Binding-site contacts:
Ligand atom C2 contacts residue VAL6 of chain 1.B at 3.6 Å (hydrophobic).
Ligand atom NAC contacts residue ALA7 of chain 1.B at 3.6 Å.
Ligand atom CAF contacts residue NDP1 of chain 1.E at 3.4 Å.
Ligand atom N3 contacts residue VAL31 of chain 1.B at 3.6 Å.
Ligand atom CAG contacts residue LEU28 of chain 1.B at 3.6 Å (hydrophobic).
Ligand atom N1 contacts residue ALA7 of chain 1.B at 3.8 Å.
Ligand atom CAM contacts residue ILE50 of chain 1.B at 3.7 Å (hydrophobic).
Ligand atom CAB contacts residue NDP1 of chain 1.E at 3.4 Å.
Ligand atom CAE contacts residue PHE92 of chain 1.B at 3.5 Å (hydrophobic).
Ligand atom N3 contacts residue ASP27 of chain 1.B at 2.8 Å (salt-bridge).
Ligand atom CAA contacts residue LEU28 of chain 1.B at 3.6 Å (hydrophobic).
Ligand atom N1 contacts residue VAL6 of chain 1.B at 3.4 Å.
Ligand atom CAF contacts residue PHE92 of chain 1.B at 3.6 Å (hydrophobic).
Ligand atom C5 contacts residue NDP1 of chain 1.E at 3.3 Å.
Ligand atom C2 contacts residue ALA7 of chain 1.B at 3.6 Å (hydrophobic).
Ligand atom C2 contacts residue ASP27 of chain 1.B at 3.7 Å.
Ligand atom CAO contacts residue ASP27 of chain 1.B at 3.4 Å.
Ligand atom N3 contacts residue ALA7 of chain 1.B at 3.6 Å.
Ligand atom N1 contacts residue NDP1 of chain 1.E at 3.5 Å (h-bond).
Ligand atom NAD contacts residue PHE92 of chain 1.B at 2.9 Å (h-bond).
Ligand atom CAP contacts residue THR46 of chain 1.B at 3.8 Å.
Ligand atom NAD contacts residue NDP1 of chain 1.E at 3.4 Å (h-bond).
Ligand atom CAB contacts residue LEU20 of chain 1.B at 3.8 Å (hydrophobic).
Ligand atom C2 contacts residue VAL31 of chain 1.B at 3.6 Å (hydrophobic).
Ligand atom C6 contacts residue LEU5 of chain 1.B at 3.4 Å (hydrophobic).
Ligand atom NAD contacts residue LEU5 of chain 1.B at 2.8 Å (h-bond).
Ligand atom CAP contacts residue PHE92 of chain 1.B at 3.7 Å (hydrophobic).
Ligand atom C4 contacts residue NDP1 of chain 1.E at 3.8 Å.
Ligand atom CAE contacts residue NDP1 of chain 1.E at 3.3 Å.
Ligand atom C6 contacts residue NDP1 of chain 1.E at 3.1 Å.
Ligand atom NAC contacts residue ASP27 of chain 1.B at 3.1 Å (salt-bridge).
Ligand atom CAI contacts residue LEU28 of chain 1.B at 3.6 Å (hydrophobic).
Ligand atom CAZ contacts residue ILE50 of chain 1.B at 3.6 Å (hydrophobic).
Ligand atom NAC contacts residue THR111 of chain 1.B at 3.6 Å (h-bond).
Ligand atom CAP contacts residue NDP1 of chain 1.E at 3.7 Å.
Ligand atom NAC contacts residue VAL6 of chain 1.B at 3.3 Å (h-bond).
Ligand atom N1 contacts residue LEU5 of chain 1.B at 3.2 Å (h-bond).
Ligand atom CAX contacts residue ILE50 of chain 1.B at 3.8 Å (hydrophobic).
Ligand atom C6 contacts residue PHE92 of chain 1.B at 3.8 Å (hydrophobic).
Ligand atom C4 contacts residue ASP27 of chain 1.B at 3.5 Å.

The protein below binds the small molecule below.
Small molecule (SMILES): CCc1nc(N)nc(N)c1C#CCc1cc(-c2ccccc2)ccc1OC

Sequence of chain 1.B:
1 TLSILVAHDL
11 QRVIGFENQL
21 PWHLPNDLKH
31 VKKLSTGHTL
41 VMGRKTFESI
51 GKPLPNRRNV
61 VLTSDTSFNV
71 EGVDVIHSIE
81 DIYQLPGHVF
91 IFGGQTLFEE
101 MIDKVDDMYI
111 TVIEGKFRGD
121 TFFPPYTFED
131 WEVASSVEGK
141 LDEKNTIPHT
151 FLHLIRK